Binding-site contacts:
Ligand atom O6 contacts residue PRO447 of chain 1.C at 4.1 Å.
Ligand atom C6 contacts residue PRO447 of chain 1.C at 3.5 Å (hydrophobic).
Ligand atom C2 contacts residue ASN440 of chain 1.C at 2.5 Å.
Ligand atom C1 contacts residue ASN440 of chain 1.C at 1.6 Å.
Ligand atom C3 contacts residue ASN440 of chain 1.C at 4.0 Å.
Ligand atom N2 contacts residue ASN440 of chain 1.C at 3.1 Å (h-bond).
Ligand atom C5 contacts residue ASN440 of chain 1.C at 3.8 Å.
Ligand atom C7 contacts residue ASN440 of chain 1.C at 4.1 Å.
Ligand atom O5 contacts residue ASN440 of chain 1.C at 2.5 Å (h-bond).
Ligand atom O6 contacts residue HIS449 of chain 1.C at 4.3 Å.
Ligand atom O7 contacts residue ASN440 of chain 1.C at 4.2 Å.
Ligand atom C4 contacts residue ASN440 of chain 1.C at 4.4 Å.

The protein below binds the small molecule below.
Small molecule (SMILES): CC(=O)N[C@@H]1[C@@H](O)[C@H](O)[C@@H](CO)O[C@H]1O

Sequence of chain 1.C:
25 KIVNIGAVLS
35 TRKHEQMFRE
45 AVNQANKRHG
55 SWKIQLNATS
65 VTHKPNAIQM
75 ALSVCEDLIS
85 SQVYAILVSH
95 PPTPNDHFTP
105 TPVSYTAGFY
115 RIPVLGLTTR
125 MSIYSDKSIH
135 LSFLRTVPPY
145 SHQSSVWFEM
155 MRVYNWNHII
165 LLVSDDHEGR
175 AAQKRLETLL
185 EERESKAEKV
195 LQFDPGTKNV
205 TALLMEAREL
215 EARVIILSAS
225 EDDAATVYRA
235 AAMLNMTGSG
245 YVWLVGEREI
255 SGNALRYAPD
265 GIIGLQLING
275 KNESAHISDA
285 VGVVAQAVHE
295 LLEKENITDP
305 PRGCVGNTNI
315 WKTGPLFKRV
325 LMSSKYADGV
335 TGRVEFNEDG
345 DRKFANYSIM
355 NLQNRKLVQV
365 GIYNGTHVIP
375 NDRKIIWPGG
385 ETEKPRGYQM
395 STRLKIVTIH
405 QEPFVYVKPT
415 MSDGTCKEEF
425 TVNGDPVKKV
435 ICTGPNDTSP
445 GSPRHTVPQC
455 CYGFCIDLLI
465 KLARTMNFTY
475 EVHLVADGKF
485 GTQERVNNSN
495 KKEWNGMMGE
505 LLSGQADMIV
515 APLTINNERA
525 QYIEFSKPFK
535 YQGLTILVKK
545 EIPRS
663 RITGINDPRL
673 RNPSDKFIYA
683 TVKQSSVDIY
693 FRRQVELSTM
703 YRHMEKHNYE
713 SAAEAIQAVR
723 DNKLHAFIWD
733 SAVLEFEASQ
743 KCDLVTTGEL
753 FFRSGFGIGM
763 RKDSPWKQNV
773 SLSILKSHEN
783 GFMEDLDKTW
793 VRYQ